Sequence of chain 30.B:
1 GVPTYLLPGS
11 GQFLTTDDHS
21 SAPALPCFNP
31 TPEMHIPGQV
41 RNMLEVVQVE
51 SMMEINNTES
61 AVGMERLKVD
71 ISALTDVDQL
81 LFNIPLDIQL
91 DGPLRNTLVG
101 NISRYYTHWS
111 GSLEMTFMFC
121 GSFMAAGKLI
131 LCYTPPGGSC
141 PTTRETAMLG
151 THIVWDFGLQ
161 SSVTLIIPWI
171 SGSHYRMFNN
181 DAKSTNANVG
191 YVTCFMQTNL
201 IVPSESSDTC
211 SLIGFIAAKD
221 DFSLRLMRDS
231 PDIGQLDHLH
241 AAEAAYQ

Sequence of chain 26.B:
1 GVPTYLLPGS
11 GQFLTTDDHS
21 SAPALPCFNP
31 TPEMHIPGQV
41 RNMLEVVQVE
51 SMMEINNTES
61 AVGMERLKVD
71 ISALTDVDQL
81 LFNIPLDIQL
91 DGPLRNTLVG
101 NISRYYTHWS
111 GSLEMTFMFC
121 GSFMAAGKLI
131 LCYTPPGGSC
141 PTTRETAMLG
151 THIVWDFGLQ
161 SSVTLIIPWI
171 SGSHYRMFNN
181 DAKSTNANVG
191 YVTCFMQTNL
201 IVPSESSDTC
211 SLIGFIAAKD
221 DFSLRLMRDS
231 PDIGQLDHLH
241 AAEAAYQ

Binding-site contacts:
Ligand atom N3A contacts residue PHE147 of chain 30.A at 3.6 Å.
Ligand atom F3 contacts residue ALA169 of chain 30.A at 3.7 Å.
Ligand atom CM4 contacts residue ALA145 of chain 30.A at 3.5 Å (hydrophobic).
Ligand atom N3A contacts residue ILE182 of chain 30.A at 3.0 Å.
Ligand atom C3A contacts residue ILE182 of chain 30.A at 3.2 Å (hydrophobic).
Ligand atom C6B contacts residue ILE95 of chain 30.A at 3.6 Å (hydrophobic).
Ligand atom CM6 contacts residue ILE217 of chain 30.A at 3.4 Å (hydrophobic).
Ligand atom O1B contacts residue ILE95 of chain 30.A at 3.0 Å.
Ligand atom N3A contacts residue ILE184 of chain 30.A at 3.9 Å.
Ligand atom F3 contacts residue LEU14 of chain 26.B at 3.9 Å.
Ligand atom C2B contacts residue ILE119 of chain 30.A at 3.5 Å (hydrophobic).
Ligand atom O1 contacts residue ILE217 of chain 30.A at 3.2 Å.
Ligand atom F2 contacts residue SER170 of chain 30.A at 3.5 Å.
Ligand atom CM6 contacts residue ILE184 of chain 30.A at 3.5 Å (hydrophobic).
Ligand atom CM2 contacts residue TRP93 of chain 30.A at 3.9 Å (hydrophobic).
Ligand atom F3 contacts residue ALA24 of chain 30.B at 3.9 Å.
Ligand atom F2 contacts residue PHE147 of chain 30.A at 3.2 Å.
Ligand atom C2A contacts residue LEU220 of chain 30.A at 3.8 Å (hydrophobic).
Ligand atom C1B contacts residue ILE95 of chain 30.A at 3.5 Å (hydrophobic).
Ligand atom F3 contacts residue ILE182 of chain 30.A at 3.2 Å.
Ligand atom CM4 contacts residue ALA169 of chain 30.A at 3.5 Å (hydrophobic).
Ligand atom F1 contacts residue SER170 of chain 30.A at 3.7 Å.
Ligand atom C4 contacts residue PHE115 of chain 30.A at 3.3 Å (hydrophobic).
Ligand atom CM6 contacts residue MET187 of chain 30.A at 3.8 Å (hydrophobic).
Ligand atom N1A contacts residue LEU220 of chain 30.A at 3.0 Å.
Ligand atom C5B contacts residue ILE184 of chain 30.A at 3.4 Å (hydrophobic).
Ligand atom CM3 contacts residue THR97 of chain 30.A at 3.9 Å.
Ligand atom O1A contacts residue ALA145 of chain 30.A at 3.8 Å.
Ligand atom C3B contacts residue ILE119 of chain 30.A at 3.5 Å (hydrophobic).
Ligand atom CM4 contacts residue ILE182 of chain 30.A at 3.6 Å (hydrophobic).
Ligand atom F2 contacts residue ALA169 of chain 30.A at 2.2 Å.
Ligand atom F2 contacts residue ALA145 of chain 30.A at 3.0 Å.
Ligand atom C2A contacts residue ILE182 of chain 30.A at 3.6 Å (hydrophobic).
Ligand atom F1 contacts residue VAL171 of chain 30.A at 3.0 Å.
Ligand atom F1 contacts residue ALA145 of chain 30.A at 3.0 Å.
Ligand atom O1A contacts residue LEU220 of chain 30.A at 3.4 Å.
Ligand atom CM2 contacts residue ILE119 of chain 30.A at 3.5 Å (hydrophobic).
Ligand atom F2 contacts residue MET146 of chain 30.A at 3.7 Å.
Ligand atom C6B contacts residue ILE184 of chain 30.A at 3.7 Å (hydrophobic).
Ligand atom O1A contacts residue ILE182 of chain 30.A at 3.9 Å.

A small-molecule ligand and the protein it binds are described below.
Small molecule (SMILES): Cc1cc(CCCOc2c(C)cc(-c3noc(C(F)(F)F)n3)cc2C)on1

Sequence of chain 30.A:
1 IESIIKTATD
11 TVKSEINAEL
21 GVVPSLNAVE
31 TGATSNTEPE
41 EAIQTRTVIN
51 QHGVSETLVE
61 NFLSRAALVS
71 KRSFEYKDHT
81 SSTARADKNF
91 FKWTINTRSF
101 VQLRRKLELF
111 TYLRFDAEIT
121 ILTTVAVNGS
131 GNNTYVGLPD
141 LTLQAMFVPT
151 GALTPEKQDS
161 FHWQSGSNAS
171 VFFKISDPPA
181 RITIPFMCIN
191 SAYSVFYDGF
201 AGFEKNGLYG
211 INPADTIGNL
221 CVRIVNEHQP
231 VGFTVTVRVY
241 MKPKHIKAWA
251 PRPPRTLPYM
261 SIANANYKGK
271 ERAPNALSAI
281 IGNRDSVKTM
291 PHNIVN